Sequence of chain 1.V:
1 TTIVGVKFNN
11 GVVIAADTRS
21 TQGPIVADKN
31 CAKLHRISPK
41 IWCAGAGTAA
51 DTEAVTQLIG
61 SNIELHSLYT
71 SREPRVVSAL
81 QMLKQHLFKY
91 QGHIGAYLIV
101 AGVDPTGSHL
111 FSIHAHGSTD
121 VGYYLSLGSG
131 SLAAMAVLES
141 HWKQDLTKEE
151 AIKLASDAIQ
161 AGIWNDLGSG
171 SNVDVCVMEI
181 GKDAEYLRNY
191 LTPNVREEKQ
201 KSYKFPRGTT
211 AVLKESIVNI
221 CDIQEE

The small molecule below binds the protein below.
Small molecule (SMILES): CC(C)C[C@H](NC(=O)[C@H](Cc1ccccc1)NC(=O)c1cnccn1)B(O)O

Binding-site contacts:
Ligand atom O28 contacts residue THR1 of chain 1.BA at 2.3 Å (h-bond).
Ligand atom N9 contacts residue THR21 of chain 1.BA at 3.3 Å (h-bond).
Ligand atom C23 contacts residue GLY47 of chain 1.BA at 3.7 Å.
Ligand atom C21 contacts residue THR1 of chain 1.BA at 2.4 Å.
Ligand atom O28 contacts residue GLY47 of chain 1.BA at 3.4 Å (h-bond).
Ligand atom C24 contacts residue THR52 of chain 1.BA at 3.9 Å.
Ligand atom O27 contacts residue SER168 of chain 1.BA at 3.8 Å.
Ligand atom C25 contacts residue THR20 of chain 1.BA at 3.6 Å.
Ligand atom C18 contacts residue GLY47 of chain 1.BA at 3.6 Å.
Ligand atom C21 contacts residue GLY47 of chain 1.BA at 3.9 Å.
Ligand atom C3 contacts residue THR20 of chain 1.BA at 3.9 Å.
Ligand atom C10 contacts residue GLY47 of chain 1.BA at 3.5 Å.
Ligand atom C22 contacts residue GLY47 of chain 1.BA at 3.8 Å.
Ligand atom C21 contacts residue LYS33 of chain 1.BA at 3.9 Å.
Ligand atom C5 contacts residue HIS114 of chain 1.V at 3.1 Å.
Ligand atom O8 contacts residue SER48 of chain 1.BA at 3.8 Å.
Ligand atom N4 contacts residue THR22 of chain 1.BA at 2.8 Å (h-bond).
Ligand atom O19 contacts residue THR20 of chain 1.BA at 3.5 Å.
Ligand atom C6 contacts residue HIS114 of chain 1.V at 3.4 Å.
Ligand atom B26 contacts residue THR1 of chain 1.BA at 1.4 Å.
Ligand atom C6 contacts residue SER118 of chain 1.V at 3.4 Å.
Ligand atom C22 contacts residue THR1 of chain 1.BA at 2.7 Å.
Ligand atom N4 contacts residue THR21 of chain 1.BA at 4.0 Å.
Ligand atom O19 contacts residue THR21 of chain 1.BA at 3.2 Å (h-bond).
Ligand atom C13 contacts residue GLY47 of chain 1.BA at 3.6 Å.
Ligand atom C3 contacts residue THR21 of chain 1.BA at 3.2 Å.
Ligand atom C3 contacts residue THR22 of chain 1.BA at 3.5 Å.
Ligand atom N20 contacts residue GLY47 of chain 1.BA at 2.9 Å (h-bond).
Ligand atom N20 contacts residue THR1 of chain 1.BA at 3.7 Å.
Ligand atom O27 contacts residue THR1 of chain 1.BA at 2.3 Å (h-bond).
Ligand atom C11 contacts residue THR21 of chain 1.BA at 3.7 Å.
Ligand atom B26 contacts residue LYS33 of chain 1.BA at 3.7 Å.
Ligand atom N1 contacts residue SER118 of chain 1.V at 3.9 Å.
Ligand atom C5 contacts residue THR22 of chain 1.BA at 3.8 Å.
Ligand atom C14 contacts residue GLY47 of chain 1.BA at 3.9 Å.
Ligand atom C25 contacts residue LYS33 of chain 1.BA at 3.8 Å.
Ligand atom C24 contacts residue ARG45 of chain 1.BA at 3.6 Å.
Ligand atom O8 contacts residue ALA49 of chain 1.BA at 3.0 Å (h-bond).
Ligand atom N1 contacts residue ALA49 of chain 1.BA at 3.7 Å.
Ligand atom C22 contacts residue LYS33 of chain 1.BA at 3.9 Å.

Sequence of chain 1.BA:
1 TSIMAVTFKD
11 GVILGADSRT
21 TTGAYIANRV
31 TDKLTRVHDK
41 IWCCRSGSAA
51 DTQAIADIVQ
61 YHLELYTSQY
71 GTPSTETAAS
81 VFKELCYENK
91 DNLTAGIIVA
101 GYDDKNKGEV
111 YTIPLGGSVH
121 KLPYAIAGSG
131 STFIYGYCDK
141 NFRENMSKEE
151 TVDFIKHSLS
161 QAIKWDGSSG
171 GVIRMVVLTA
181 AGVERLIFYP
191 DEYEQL